Sequence of chain 1.A:
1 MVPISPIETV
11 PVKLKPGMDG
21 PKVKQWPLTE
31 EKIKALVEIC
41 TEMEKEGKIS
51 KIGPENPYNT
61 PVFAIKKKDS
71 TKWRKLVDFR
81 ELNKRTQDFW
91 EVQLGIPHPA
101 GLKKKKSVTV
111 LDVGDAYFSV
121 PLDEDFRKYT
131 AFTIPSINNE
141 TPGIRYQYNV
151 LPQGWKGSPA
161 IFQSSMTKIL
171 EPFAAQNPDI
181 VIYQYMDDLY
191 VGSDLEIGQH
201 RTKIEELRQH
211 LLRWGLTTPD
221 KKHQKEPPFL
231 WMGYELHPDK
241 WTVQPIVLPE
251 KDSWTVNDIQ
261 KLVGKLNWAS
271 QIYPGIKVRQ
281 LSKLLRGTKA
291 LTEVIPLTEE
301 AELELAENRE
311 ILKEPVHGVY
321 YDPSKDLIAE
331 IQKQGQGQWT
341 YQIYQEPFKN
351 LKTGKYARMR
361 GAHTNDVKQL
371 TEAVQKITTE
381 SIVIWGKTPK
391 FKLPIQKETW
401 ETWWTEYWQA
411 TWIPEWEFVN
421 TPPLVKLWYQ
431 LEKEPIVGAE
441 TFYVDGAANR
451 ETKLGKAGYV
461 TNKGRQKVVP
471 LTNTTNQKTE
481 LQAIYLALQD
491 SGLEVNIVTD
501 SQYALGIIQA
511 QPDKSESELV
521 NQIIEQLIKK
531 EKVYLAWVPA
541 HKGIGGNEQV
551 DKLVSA

This protein binds this small molecule.
Small molecule (SMILES): NCc1ccc(OC(F)(F)F)cc1

Binding-site contacts:
Ligand atom C2 contacts residue ILE7 of chain 1.A at 4.2 Å (hydrophobic).
Ligand atom C3 contacts residue ILE7 of chain 1.A at 3.5 Å (hydrophobic).
Ligand atom C3 contacts residue ALA116 of chain 1.A at 4.1 Å (hydrophobic).
Ligand atom C5 contacts residue SER119 of chain 1.A at 4.0 Å.
Ligand atom C5 contacts residue TRP214 of chain 1.A at 4.3 Å (hydrophobic).
Ligand atom F2 contacts residue SER165 of chain 1.A at 3.5 Å.
Ligand atom C4 contacts residue ILE7 of chain 1.A at 3.4 Å (hydrophobic).
Ligand atom C7 contacts residue VAL120 of chain 1.A at 3.5 Å (hydrophobic).
Ligand atom F1 contacts residue SER165 of chain 1.A at 3.8 Å.
Ligand atom C1 contacts residue VAL120 of chain 1.A at 3.8 Å (hydrophobic).
Ligand atom O contacts residue ALA116 of chain 1.A at 3.3 Å.
Ligand atom C2 contacts residue VAL120 of chain 1.A at 4.3 Å (hydrophobic).
Ligand atom F2 contacts residue ILE169 of chain 1.A at 3.3 Å.
Ligand atom F3 contacts residue SER165 of chain 1.A at 3.4 Å.
Ligand atom F2 contacts residue ILE7 of chain 1.A at 4.3 Å.
Ligand atom C7 contacts residue ALA116 of chain 1.A at 3.3 Å (hydrophobic).
Ligand atom F1 contacts residue VAL120 of chain 1.A at 3.5 Å.
Ligand atom C1 contacts residue ILE169 of chain 1.A at 4.4 Å (hydrophobic).
Ligand atom F3 contacts residue ILE7 of chain 1.A at 3.5 Å.
Ligand atom C8 contacts residue TRP214 of chain 1.A at 4.2 Å (hydrophobic).
Ligand atom F1 contacts residue PHE162 of chain 1.A at 3.3 Å.
Ligand atom C8 contacts residue SER119 of chain 1.A at 4.0 Å.
Ligand atom C5 contacts residue ILE7 of chain 1.A at 4.0 Å (hydrophobic).
Ligand atom C3 contacts residue TRP214 of chain 1.A at 4.4 Å (hydrophobic).
Ligand atom N contacts residue SER119 of chain 1.A at 4.1 Å.
Ligand atom F3 contacts residue VAL120 of chain 1.A at 3.2 Å.
Ligand atom O contacts residue MET166 of chain 1.A at 3.9 Å.
Ligand atom F1 contacts residue MET166 of chain 1.A at 3.6 Å.
Ligand atom C1 contacts residue ILE7 of chain 1.A at 4.4 Å (hydrophobic).
Ligand atom C1 contacts residue MET166 of chain 1.A at 4.1 Å (hydrophobic).
Ligand atom C4 contacts residue TRP214 of chain 1.A at 3.5 Å (hydrophobic).
Ligand atom N contacts residue ILE7 of chain 1.A at 4.3 Å.
Ligand atom C6 contacts residue SER119 of chain 1.A at 3.2 Å.
Ligand atom C6 contacts residue ALA116 of chain 1.A at 3.9 Å (hydrophobic).
Ligand atom O contacts residue VAL120 of chain 1.A at 4.2 Å.
Ligand atom C2 contacts residue ALA116 of chain 1.A at 3.5 Å (hydrophobic).
Ligand atom C7 contacts residue SER119 of chain 1.A at 3.9 Å.
Ligand atom F2 contacts residue MET166 of chain 1.A at 3.5 Å.
Ligand atom C6 contacts residue VAL120 of chain 1.A at 3.8 Å (hydrophobic).
Ligand atom C1 contacts residue SER165 of chain 1.A at 3.9 Å.